A small-molecule ligand and the protein it binds are described below.
Small molecule (SMILES): CCc1nc(N)nc(N)c1C#CCc1cc(-c2ccncc2)ccc1OC

Binding-site contacts:
Ligand atom CAH contacts residue GLN29 of chain 2.A at 3.3 Å.
Ligand atom CAX contacts residue 6DR1 of chain 2.E at 2.5 Å.
Ligand atom C5 contacts residue 6DR1 of chain 2.E at 0.6 Å.
Ligand atom CAF contacts residue 6DR1 of chain 2.E at 1.0 Å.
Ligand atom N1 contacts residue 6DR1 of chain 2.E at 0.2 Å (h-bond).
Ligand atom CAJ contacts residue 6DR1 of chain 2.E at 1.4 Å.
Ligand atom CAM contacts residue 6DR1 of chain 2.E at 1.8 Å.
Ligand atom CAG contacts residue 6DR1 of chain 2.E at 1.2 Å.
Ligand atom C4 contacts residue 6DR1 of chain 2.E at 0.7 Å.
Ligand atom N3 contacts residue 6DR1 of chain 2.E at 0.5 Å (h-bond).
Ligand atom CAE contacts residue 6DR1 of chain 2.E at 1.3 Å.
Ligand atom NAD contacts residue PHE32 of chain 2.A at 3.4 Å.
Ligand atom C2 contacts residue ALA8 of chain 2.A at 3.5 Å (hydrophobic).
Ligand atom NAC contacts residue 6DR1 of chain 2.E at 0.6 Å (h-bond).
Ligand atom CAE contacts residue NAP1 of chain 2.C at 3.4 Å.
Ligand atom N1 contacts residue VAL7 of chain 2.A at 3.4 Å.
Ligand atom NAD contacts residue 6DR1 of chain 2.E at 0.7 Å (h-bond).
Ligand atom NAP contacts residue 6DR1 of chain 2.E at 0.5 Å (h-bond).
Ligand atom N3 contacts residue GLU28 of chain 2.A at 2.9 Å (salt-bridge).
Ligand atom NAD contacts residue MET6 of chain 2.A at 3.3 Å (h-bond).
Ligand atom C6 contacts residue NAP1 of chain 2.C at 3.2 Å.
Ligand atom CAB contacts residue PRO19 of chain 2.A at 3.3 Å (hydrophobic).
Ligand atom CAV contacts residue 6DR1 of chain 2.E at 2.1 Å.
Ligand atom CAW contacts residue 6DR1 of chain 2.E at 2.8 Å.
Ligand atom CAZ contacts residue MET51 of chain 2.A at 3.4 Å (hydrophobic).
Ligand atom CAH contacts residue 6DR1 of chain 2.E at 0.6 Å.
Ligand atom CAA contacts residue GLU28 of chain 2.A at 3.4 Å.
Ligand atom CAN contacts residue 6DR1 of chain 2.E at 1.2 Å.
Ligand atom NAC contacts residue VAL7 of chain 2.A at 3.3 Å (h-bond).
Ligand atom NAC contacts residue GLU28 of chain 2.A at 3.0 Å (salt-bridge).
Ligand atom C6 contacts residue 6DR1 of chain 2.E at 0.3 Å.
Ligand atom CAB contacts residue NAP1 of chain 2.C at 3.4 Å.
Ligand atom C5 contacts residue NAP1 of chain 2.C at 3.3 Å.
Ligand atom C6 contacts residue PHE32 of chain 2.A at 3.5 Å (hydrophobic).
Ligand atom CAA contacts residue 6DR1 of chain 2.E at 0.6 Å.
Ligand atom CAO contacts residue 6DR1 of chain 2.E at 1.6 Å.
Ligand atom NAD contacts residue NAP1 of chain 2.C at 3.5 Å (h-bond).
Ligand atom CAI contacts residue 6DR1 of chain 2.E at 1.7 Å.
Ligand atom C2 contacts residue 6DR1 of chain 2.E at 0.3 Å.
Ligand atom NAP contacts residue GLN29 of chain 2.A at 2.8 Å (h-bond).

Sequence of chain 2.A:
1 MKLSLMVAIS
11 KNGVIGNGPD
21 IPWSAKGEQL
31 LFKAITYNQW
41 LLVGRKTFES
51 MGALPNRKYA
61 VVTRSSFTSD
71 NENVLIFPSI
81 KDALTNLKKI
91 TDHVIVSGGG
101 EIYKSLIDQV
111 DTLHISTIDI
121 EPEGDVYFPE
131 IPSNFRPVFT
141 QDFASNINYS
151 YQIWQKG